The small molecule below binds the protein below.
Small molecule (SMILES): CC[C@H](C)[C@H](NC(=O)[C@H](CC(=O)O)NC(=O)[C@@H]1CCCN1C(=O)[C@H](CCCCN)NC(=O)[C@H](CO)NC(=O)[C@@H](N)CO)C(=O)N[C@H](C(=O)NCC(=O)O)C(C)C

Binding-site contacts:
Ligand atom C contacts residue ASP250 of chain 1.K at 3.6 Å.
Ligand atom O contacts residue ARG67 of chain 1.K at 2.4 Å (salt-bridge).
Ligand atom C contacts residue MET65 of chain 1.K at 3.6 Å (hydrophobic).
Ligand atom CD contacts residue ILE174 of chain 1.K at 3.6 Å (hydrophobic).
Ligand atom CB contacts residue ASN135 of chain 1.K at 3.5 Å.
Ligand atom O contacts residue ASN216 of chain 1.K at 2.7 Å (h-bond).
Ligand atom N contacts residue ASN135 of chain 1.K at 3.3 Å (h-bond).
Ligand atom O contacts residue ILE64 of chain 1.K at 3.3 Å (h-bond).
Ligand atom O contacts residue ASP250 of chain 1.K at 3.4 Å (salt-bridge).
Ligand atom CG2 contacts residue TYR96 of chain 1.K at 3.8 Å (hydrophobic).
Ligand atom CG2 contacts residue ASN135 of chain 1.K at 3.3 Å.
Ligand atom OG contacts residue GLU182 of chain 1.K at 3.7 Å.
Ligand atom OG contacts residue ILE212 of chain 1.K at 3.2 Å.
Ligand atom CD contacts residue HIS142 of chain 1.K at 3.5 Å.
Ligand atom CA contacts residue ASN216 of chain 1.K at 3.4 Å.
Ligand atom OG contacts residue ASN247 of chain 1.K at 2.5 Å (h-bond).
Ligand atom N contacts residue GLU254 of chain 1.K at 3.1 Å (salt-bridge).
Ligand atom CB contacts residue ASN247 of chain 1.K at 3.6 Å.
Ligand atom C contacts residue ARG67 of chain 1.K at 3.5 Å.
Ligand atom CG1 contacts residue ARG67 of chain 1.K at 3.8 Å.
Ligand atom CG1 contacts residue TYR134 of chain 1.K at 3.5 Å (hydrophobic).
Ligand atom C contacts residue LEU138 of chain 1.K at 3.6 Å (hydrophobic).
Ligand atom O contacts residue MET65 of chain 1.K at 3.6 Å.
Ligand atom O contacts residue ASN247 of chain 1.K at 2.9 Å (h-bond).
Ligand atom O contacts residue LEU138 of chain 1.K at 3.5 Å.
Ligand atom CA contacts residue LEU138 of chain 1.K at 3.8 Å (hydrophobic).
Ligand atom N contacts residue ASN216 of chain 1.K at 2.9 Å (h-bond).
Ligand atom N contacts residue LEU138 of chain 1.K at 3.7 Å.
Ligand atom OD2 contacts residue ARG67 of chain 1.K at 2.7 Å (salt-bridge).
Ligand atom C contacts residue ASN216 of chain 1.K at 3.5 Å.
Ligand atom O contacts residue TYR134 of chain 1.K at 3.0 Å (h-bond).
Ligand atom CE contacts residue THR141 of chain 1.K at 3.6 Å.
Ligand atom CB contacts residue SER215 of chain 1.K at 3.7 Å.
Ligand atom OXT contacts residue MET65 of chain 1.K at 3.3 Å.
Ligand atom N contacts residue ASP250 of chain 1.K at 2.8 Å (salt-bridge).
Ligand atom N contacts residue ASN247 of chain 1.K at 3.3 Å (h-bond).
Ligand atom CG contacts residue ARG67 of chain 1.K at 3.8 Å.
Ligand atom CD1 contacts residue ILE64 of chain 1.K at 3.7 Å (hydrophobic).
Ligand atom CG contacts residue LEU175 of chain 1.K at 3.7 Å (hydrophobic).
Ligand atom CB contacts residue ASN216 of chain 1.K at 3.6 Å.

Sequence of chain 1.K:
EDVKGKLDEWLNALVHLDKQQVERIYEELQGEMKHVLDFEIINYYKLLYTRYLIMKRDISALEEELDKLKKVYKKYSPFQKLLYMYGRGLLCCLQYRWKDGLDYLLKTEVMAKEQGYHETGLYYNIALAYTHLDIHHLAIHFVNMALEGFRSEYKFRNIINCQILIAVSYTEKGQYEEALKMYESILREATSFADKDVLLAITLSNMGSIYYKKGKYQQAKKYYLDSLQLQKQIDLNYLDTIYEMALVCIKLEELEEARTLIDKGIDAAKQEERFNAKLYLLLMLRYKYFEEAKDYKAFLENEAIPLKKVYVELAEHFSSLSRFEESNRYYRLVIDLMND